Binding-site contacts:
Ligand atom O3 contacts residue BMA3 of chain 1.W at 2.5 Å (h-bond).
Ligand atom C3 contacts residue BMA3 of chain 1.W at 3.4 Å.
Ligand atom C2 contacts residue BMA3 of chain 1.W at 3.3 Å.
Ligand atom O4 contacts residue BMA3 of chain 1.W at 3.8 Å.
Ligand atom O3 contacts residue NAG2 of chain 1.W at 3.7 Å.
Ligand atom C4 contacts residue BMA3 of chain 1.W at 4.2 Å.
Ligand atom O2 contacts residue BMA3 of chain 1.W at 3.2 Å (h-bond).

The small molecule below binds the protein below.
Small molecule (SMILES): OC[C@H]1O[C@H](O)[C@@H](O)[C@@H](O)[C@@H]1O